A protein and the small-molecule ligand that binds it are described below.
Small molecule (SMILES): CC(=O)N[C@@H]1[C@@H](O)[C@H](O)[C@@H](CO)O[C@H]1O

Binding-site contacts:
Ligand atom C1 contacts residue SER334 of chain 1.A at 4.1 Å.
Ligand atom C1 contacts residue VAL335 of chain 1.A at 4.3 Å (hydrophobic).
Ligand atom N2 contacts residue ASN332 of chain 1.A at 2.7 Å (h-bond).
Ligand atom O6 contacts residue VAL335 of chain 1.A at 4.2 Å.
Ligand atom C5 contacts residue SER334 of chain 1.A at 3.9 Å.
Ligand atom C6 contacts residue SER334 of chain 1.A at 4.3 Å.
Ligand atom C7 contacts residue ASN332 of chain 1.A at 3.5 Å.
Ligand atom C1 contacts residue ASN332 of chain 1.A at 1.4 Å.
Ligand atom C8 contacts residue ASN332 of chain 1.A at 4.5 Å.
Ligand atom O7 contacts residue ASN332 of chain 1.A at 3.9 Å.
Ligand atom C3 contacts residue ASN332 of chain 1.A at 3.7 Å.
Ligand atom O5 contacts residue VAL335 of chain 1.A at 3.7 Å.
Ligand atom O5 contacts residue ASN332 of chain 1.A at 2.4 Å (h-bond).
Ligand atom C4 contacts residue ASN332 of chain 1.A at 4.2 Å.
Ligand atom O5 contacts residue SER334 of chain 1.A at 4.0 Å.
Ligand atom C2 contacts residue ASN332 of chain 1.A at 2.4 Å.
Ligand atom C5 contacts residue ASN332 of chain 1.A at 3.7 Å.

Sequence of chain 1.A:
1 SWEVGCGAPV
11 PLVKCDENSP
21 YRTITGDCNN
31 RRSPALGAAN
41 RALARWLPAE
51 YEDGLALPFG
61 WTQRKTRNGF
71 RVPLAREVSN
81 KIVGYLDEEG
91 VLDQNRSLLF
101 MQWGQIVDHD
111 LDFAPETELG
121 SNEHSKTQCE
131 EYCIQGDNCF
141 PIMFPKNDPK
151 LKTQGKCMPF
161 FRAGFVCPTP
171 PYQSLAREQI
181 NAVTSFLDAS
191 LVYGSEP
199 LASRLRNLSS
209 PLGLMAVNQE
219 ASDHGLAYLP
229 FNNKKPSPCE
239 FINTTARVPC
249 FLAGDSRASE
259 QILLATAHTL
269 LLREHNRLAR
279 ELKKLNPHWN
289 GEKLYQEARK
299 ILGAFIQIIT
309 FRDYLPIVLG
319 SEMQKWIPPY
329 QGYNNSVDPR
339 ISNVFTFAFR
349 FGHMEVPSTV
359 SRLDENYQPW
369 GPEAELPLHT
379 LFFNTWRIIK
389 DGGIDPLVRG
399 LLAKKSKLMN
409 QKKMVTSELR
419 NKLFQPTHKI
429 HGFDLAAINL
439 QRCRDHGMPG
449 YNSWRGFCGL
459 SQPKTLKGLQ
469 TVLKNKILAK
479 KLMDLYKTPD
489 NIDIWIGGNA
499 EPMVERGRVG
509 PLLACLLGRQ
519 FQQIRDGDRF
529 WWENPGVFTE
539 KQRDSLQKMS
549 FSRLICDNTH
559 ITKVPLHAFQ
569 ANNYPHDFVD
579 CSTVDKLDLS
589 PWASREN